Sequence of chain 2.C:
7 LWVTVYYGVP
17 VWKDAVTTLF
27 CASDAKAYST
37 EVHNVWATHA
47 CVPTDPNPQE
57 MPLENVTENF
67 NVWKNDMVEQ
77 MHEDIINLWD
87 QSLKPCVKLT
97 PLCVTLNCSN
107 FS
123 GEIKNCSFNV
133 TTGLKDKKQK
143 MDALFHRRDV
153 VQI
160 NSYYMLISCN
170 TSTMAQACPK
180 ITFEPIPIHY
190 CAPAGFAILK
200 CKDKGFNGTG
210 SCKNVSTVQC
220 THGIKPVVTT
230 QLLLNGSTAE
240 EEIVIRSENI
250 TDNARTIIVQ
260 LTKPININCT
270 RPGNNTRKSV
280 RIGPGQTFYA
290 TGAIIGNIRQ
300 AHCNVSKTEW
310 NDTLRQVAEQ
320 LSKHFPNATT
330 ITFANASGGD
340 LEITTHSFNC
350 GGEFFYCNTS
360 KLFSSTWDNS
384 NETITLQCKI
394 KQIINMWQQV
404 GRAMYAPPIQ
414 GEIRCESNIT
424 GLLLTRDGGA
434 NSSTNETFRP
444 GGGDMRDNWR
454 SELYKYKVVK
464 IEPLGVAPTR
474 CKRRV

Sequence of chain 2.E:
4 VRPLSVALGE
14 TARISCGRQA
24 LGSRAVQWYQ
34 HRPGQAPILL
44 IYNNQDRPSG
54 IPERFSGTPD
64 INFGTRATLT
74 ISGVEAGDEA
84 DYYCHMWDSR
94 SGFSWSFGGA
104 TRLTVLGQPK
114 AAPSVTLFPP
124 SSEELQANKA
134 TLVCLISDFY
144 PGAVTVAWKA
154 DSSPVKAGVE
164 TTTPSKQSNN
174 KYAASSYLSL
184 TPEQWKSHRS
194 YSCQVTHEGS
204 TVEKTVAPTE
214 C

Binding-site contacts:
Ligand atom O6 contacts residue PHE66 of chain 2.E at 3.4 Å.
Ligand atom C2 contacts residue ASN273 of chain 2.C at 2.5 Å.
Ligand atom C7 contacts residue ASN273 of chain 2.C at 3.2 Å.
Ligand atom C4 contacts residue ASN273 of chain 2.C at 4.2 Å.
Ligand atom C8 contacts residue ASN273 of chain 2.C at 4.4 Å.
Ligand atom O5 contacts residue ASN273 of chain 2.C at 2.4 Å (h-bond).
Ligand atom O3 contacts residue PHE66 of chain 2.E at 4.3 Å.
Ligand atom C3 contacts residue ASN273 of chain 2.C at 3.8 Å.
Ligand atom N2 contacts residue ASN273 of chain 2.C at 2.9 Å (h-bond).
Ligand atom C7 contacts residue GLU415 of chain 2.C at 4.2 Å.
Ligand atom C4 contacts residue PHE66 of chain 2.E at 4.4 Å (hydrophobic).
Ligand atom C6 contacts residue ILE294 of chain 2.C at 3.6 Å (hydrophobic).
Ligand atom C5 contacts residue ASN273 of chain 2.C at 3.7 Å.
Ligand atom O3 contacts residue ASN65 of chain 2.E at 4.3 Å.
Ligand atom O7 contacts residue ASN273 of chain 2.C at 3.0 Å (h-bond).
Ligand atom C1 contacts residue ASN273 of chain 2.C at 1.4 Å.
Ligand atom O7 contacts residue GLU415 of chain 2.C at 3.9 Å.
Ligand atom O5 contacts residue ILE294 of chain 2.C at 3.6 Å.
Ligand atom C8 contacts residue GLU415 of chain 2.C at 3.6 Å.
Ligand atom C5 contacts residue ILE294 of chain 2.C at 4.1 Å (hydrophobic).
Ligand atom O6 contacts residue ILE294 of chain 2.C at 4.1 Å.

The small molecule below binds the protein below.
Small molecule (SMILES): CC(=O)N[C@@H]1[C@@H](O)[C@H](O)[C@@H](CO)O[C@H]1O